A protein and the small-molecule ligand that binds it are described below.
Small molecule (SMILES): CC(C)C[C@H](NC(=O)[C@@H]1CCCN1C(=O)[C@H](CC1=CN=C2CC=CC=C12)NC(=O)[C@@H](NC(=O)[C@H](CS)NC(=O)[C@H](CO)NC(=O)[C@@H](N)CCCN=C(N)N)[C@@H](C)OP(=O)(O)O)C(=O)N1CCC[C@H]1C(=O)N[C@@H](C)C=O

Binding-site contacts:
Ligand atom O contacts residue ASN231 of chain 1.A at 3.2 Å (h-bond).
Ligand atom O contacts residue ASN180 of chain 1.A at 3.1 Å (h-bond).
Ligand atom P contacts residue TYR135 of chain 1.A at 3.7 Å.
Ligand atom P contacts residue ARG134 of chain 1.A at 3.8 Å.
Ligand atom CG contacts residue ILE224 of chain 1.A at 3.8 Å (hydrophobic).
Ligand atom O3P contacts residue TYR135 of chain 1.A at 2.6 Å (h-bond).
Ligand atom CE3 contacts residue ILE224 of chain 1.A at 3.5 Å (hydrophobic).
Ligand atom OG contacts residue TRP235 of chain 1.A at 3.4 Å (h-bond).
Ligand atom CB contacts residue LYS54 of chain 1.A at 3.6 Å.
Ligand atom CD2 contacts residue ILE224 of chain 1.A at 3.4 Å (hydrophobic).
Ligand atom O contacts residue VAL183 of chain 1.A at 3.5 Å.
Ligand atom N contacts residue GLU187 of chain 1.A at 3.2 Å (salt-bridge).
Ligand atom O2P contacts residue ARG61 of chain 1.A at 2.8 Å (salt-bridge).
Ligand atom CG contacts residue LYS54 of chain 1.A at 3.5 Å.
Ligand atom O contacts residue LYS127 of chain 1.A at 2.7 Å (salt-bridge).
Ligand atom CB contacts residue ASN180 of chain 1.A at 3.4 Å.
Ligand atom N contacts residue GLU187 of chain 1.A at 3.7 Å.
Ligand atom CB contacts residue ASN231 of chain 1.A at 3.4 Å.
Ligand atom CA contacts residue ASN231 of chain 1.A at 3.4 Å.
Ligand atom O1P contacts residue ARG61 of chain 1.A at 2.7 Å (salt-bridge).
Ligand atom CE2 contacts residue ILE224 of chain 1.A at 3.6 Å (hydrophobic).
Ligand atom O contacts residue LEU179 of chain 1.A at 3.7 Å.
Ligand atom CD contacts residue LYS127 of chain 1.A at 3.7 Å.
Ligand atom CB contacts residue TRP235 of chain 1.A at 3.8 Å (hydrophobic).
Ligand atom N contacts residue LEU179 of chain 1.A at 3.7 Å.
Ligand atom N contacts residue ASN180 of chain 1.A at 2.9 Å (h-bond).
Ligand atom O1P contacts residue TYR135 of chain 1.A at 3.8 Å.
Ligand atom O2P contacts residue ARG134 of chain 1.A at 2.8 Å (salt-bridge).
Ligand atom C contacts residue ASN180 of chain 1.A at 3.6 Å.
Ligand atom OG contacts residue GLU187 of chain 1.A at 3.1 Å (salt-bridge).
Ligand atom C contacts residue LYS127 of chain 1.A at 3.8 Å.
Ligand atom O3P contacts residue ARG134 of chain 1.A at 3.0 Å (salt-bridge).
Ligand atom CG2 contacts residue ASN180 of chain 1.A at 3.7 Å.
Ligand atom CG2 contacts residue ARG134 of chain 1.A at 3.8 Å.
Ligand atom CB contacts residue VAL183 of chain 1.A at 3.8 Å (hydrophobic).
Ligand atom N contacts residue ASN231 of chain 1.A at 2.9 Å (h-bond).
Ligand atom CA contacts residue ASN180 of chain 1.A at 3.4 Å.
Ligand atom P contacts residue ARG61 of chain 1.A at 3.6 Å.
Ligand atom N contacts residue LYS54 of chain 1.A at 3.7 Å.
Ligand atom C contacts residue ASN231 of chain 1.A at 3.6 Å.

Sequence of chain 1.A:
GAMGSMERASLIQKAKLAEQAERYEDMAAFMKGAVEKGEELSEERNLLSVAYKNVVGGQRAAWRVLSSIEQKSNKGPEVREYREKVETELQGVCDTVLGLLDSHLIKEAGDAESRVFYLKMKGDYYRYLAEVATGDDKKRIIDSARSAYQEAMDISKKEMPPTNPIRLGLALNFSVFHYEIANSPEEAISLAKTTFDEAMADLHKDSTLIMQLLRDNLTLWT